Sequence of chain 1.B:
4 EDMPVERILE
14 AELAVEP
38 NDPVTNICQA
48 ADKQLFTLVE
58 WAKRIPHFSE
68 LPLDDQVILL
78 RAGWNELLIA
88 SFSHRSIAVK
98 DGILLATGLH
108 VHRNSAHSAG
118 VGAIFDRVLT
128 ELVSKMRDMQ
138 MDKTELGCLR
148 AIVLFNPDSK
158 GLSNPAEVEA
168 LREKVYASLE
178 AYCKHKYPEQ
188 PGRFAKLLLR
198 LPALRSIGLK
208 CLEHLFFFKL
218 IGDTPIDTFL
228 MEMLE

Binding-site contacts:
Ligand atom O1 contacts residue GLN51 of chain 1.B at 3.7 Å.
Ligand atom C16 contacts residue ILE44 of chain 1.B at 3.8 Å (hydrophobic).
Ligand atom C15 contacts residue ALA103 of chain 1.B at 3.9 Å (hydrophobic).
Ligand atom C11 contacts residue ALA48 of chain 1.B at 3.6 Å (hydrophobic).
Ligand atom C19 contacts residue ASN82 of chain 1.B at 3.9 Å.
Ligand atom C8 contacts residue ILE44 of chain 1.B at 4.0 Å (hydrophobic).
Ligand atom O2 contacts residue LEU102 of chain 1.B at 3.4 Å.
Ligand atom C6 contacts residue CYS208 of chain 1.B at 3.8 Å (hydrophobic).
Ligand atom C18 contacts residue CYS208 of chain 1.B at 3.9 Å (hydrophobic).
Ligand atom C12 contacts residue PHE89 of chain 1.B at 3.7 Å (hydrophobic).
Ligand atom C15 contacts residue ARG92 of chain 1.B at 3.4 Å.
Ligand atom C20 contacts residue ALA48 of chain 1.B at 3.9 Å (hydrophobic).
Ligand atom C19 contacts residue ILE86 of chain 1.B at 3.8 Å (hydrophobic).
Ligand atom C17 contacts residue LEU212 of chain 1.B at 3.7 Å (hydrophobic).
Ligand atom C3 contacts residue ILE121 of chain 1.B at 3.9 Å (hydrophobic).
Ligand atom C17 contacts residue HIS211 of chain 1.B at 3.9 Å.
Ligand atom O2 contacts residue ALA103 of chain 1.B at 2.9 Å (h-bond).
Ligand atom C13 contacts residue ALA48 of chain 1.B at 3.9 Å (hydrophobic).
Ligand atom O2 contacts residue ALA47 of chain 1.B at 3.5 Å.
Ligand atom O2 contacts residue PHE89 of chain 1.B at 3.8 Å.
Ligand atom C7 contacts residue ILE44 of chain 1.B at 3.5 Å (hydrophobic).
Ligand atom C9 contacts residue ILE86 of chain 1.B at 4.0 Å (hydrophobic).
Ligand atom C2 contacts residue ILE121 of chain 1.B at 4.0 Å (hydrophobic).
Ligand atom C20 contacts residue ALA47 of chain 1.B at 3.5 Å (hydrophobic).
Ligand atom C14 contacts residue PHE89 of chain 1.B at 3.5 Å (hydrophobic).
Ligand atom C12 contacts residue ALA48 of chain 1.B at 3.6 Å (hydrophobic).
Ligand atom C4 contacts residue ILE121 of chain 1.B at 3.9 Å (hydrophobic).
Ligand atom C15 contacts residue PHE89 of chain 1.B at 3.5 Å (hydrophobic).
Ligand atom C17 contacts residue CYS208 of chain 1.B at 3.4 Å (hydrophobic).
Ligand atom C20 contacts residue LEU102 of chain 1.B at 3.7 Å (hydrophobic).
Ligand atom C11 contacts residue PHE89 of chain 1.B at 4.0 Å (hydrophobic).
Ligand atom O1 contacts residue PHE89 of chain 1.B at 3.4 Å.
Ligand atom C20 contacts residue ILE44 of chain 1.B at 3.3 Å (hydrophobic).
Ligand atom C13 contacts residue PHE89 of chain 1.B at 3.5 Å (hydrophobic).
Ligand atom C12 contacts residue ILE44 of chain 1.B at 4.1 Å (hydrophobic).
Ligand atom O1 contacts residue ALA103 of chain 1.B at 3.8 Å.
Ligand atom O1 contacts residue ARG92 of chain 1.B at 2.6 Å (salt-bridge).
Ligand atom C5 contacts residue ILE44 of chain 1.B at 4.0 Å (hydrophobic).
Ligand atom O2 contacts residue ARG92 of chain 1.B at 3.2 Å (salt-bridge).
Ligand atom C18 contacts residue PHE89 of chain 1.B at 3.6 Å (hydrophobic).

A small-molecule ligand and the protein it binds are described below.
Small molecule (SMILES): CC1=C(/C=C/C(C)=C\C=C\C(C)=C\C(=O)O)C(C)(C)CCC1